Sequence of chain 1.F:
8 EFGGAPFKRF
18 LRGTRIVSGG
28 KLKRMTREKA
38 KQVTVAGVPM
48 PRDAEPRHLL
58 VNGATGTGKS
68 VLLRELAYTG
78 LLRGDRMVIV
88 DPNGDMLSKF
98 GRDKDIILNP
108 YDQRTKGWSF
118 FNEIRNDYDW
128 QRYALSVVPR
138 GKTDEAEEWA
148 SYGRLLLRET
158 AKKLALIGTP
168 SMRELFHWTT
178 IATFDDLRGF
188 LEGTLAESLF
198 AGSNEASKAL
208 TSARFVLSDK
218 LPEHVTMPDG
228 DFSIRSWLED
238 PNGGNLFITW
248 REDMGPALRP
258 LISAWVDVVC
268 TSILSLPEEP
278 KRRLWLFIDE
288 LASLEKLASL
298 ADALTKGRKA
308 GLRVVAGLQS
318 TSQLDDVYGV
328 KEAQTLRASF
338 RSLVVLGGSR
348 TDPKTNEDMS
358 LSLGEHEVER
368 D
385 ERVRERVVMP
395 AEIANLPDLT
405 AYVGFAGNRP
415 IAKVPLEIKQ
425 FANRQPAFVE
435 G

Binding-site contacts:
Ligand atom O3' contacts residue ARG54 of chain 1.A at 3.2 Å (salt-bridge).
Ligand atom O2B contacts residue SER67 of chain 1.F at 2.5 Å (h-bond).
Ligand atom O1A contacts residue VAL68 of chain 1.F at 3.4 Å (h-bond).
Ligand atom O4' contacts residue LEU403 of chain 1.F at 4.2 Å.
Ligand atom PA contacts residue GLY65 of chain 1.F at 3.9 Å.
Ligand atom O3G contacts residue ARG305 of chain 1.A at 2.5 Å (salt-bridge).
Ligand atom O1G contacts residue ARG305 of chain 1.A at 3.0 Å (salt-bridge).
Ligand atom O4' contacts residue ILE422 of chain 1.F at 4.2 Å.
Ligand atom PB contacts residue SER67 of chain 1.F at 3.5 Å.
Ligand atom C5' contacts residue GLY63 of chain 1.F at 3.4 Å.
Ligand atom C1' contacts residue ILE422 of chain 1.F at 3.5 Å (hydrophobic).
Ligand atom N9 contacts residue ILE422 of chain 1.F at 3.6 Å.
Ligand atom O1B contacts residue GLY63 of chain 1.F at 2.5 Å (h-bond).
Ligand atom O3A contacts residue SER67 of chain 1.F at 3.8 Å.
Ligand atom O5' contacts residue VAL68 of chain 1.F at 4.2 Å.
Ligand atom N3 contacts residue ILE422 of chain 1.F at 3.4 Å.
Ligand atom O3' contacts residue GLY63 of chain 1.F at 3.9 Å.
Ligand atom N3B contacts residue SER67 of chain 1.F at 3.6 Å.
Ligand atom O2G contacts residue ARG305 of chain 1.A at 3.5 Å.
Ligand atom PA contacts residue SER67 of chain 1.F at 3.4 Å.
Ligand atom O5' contacts residue GLY63 of chain 1.F at 3.6 Å.
Ligand atom O3A contacts residue GLY63 of chain 1.F at 3.3 Å.
Ligand atom O3A contacts residue THR64 of chain 1.F at 4.2 Å.
Ligand atom O5' contacts residue GLY65 of chain 1.F at 3.7 Å.
Ligand atom PG contacts residue ARG305 of chain 1.A at 3.1 Å.
Ligand atom O2G contacts residue GLY63 of chain 1.F at 3.9 Å.
Ligand atom PB contacts residue GLY63 of chain 1.F at 3.6 Å.
Ligand atom O1A contacts residue GLY65 of chain 1.F at 3.0 Å.
Ligand atom C4 contacts residue ILE422 of chain 1.F at 3.6 Å (hydrophobic).
Ligand atom O2G contacts residue ARG54 of chain 1.A at 3.7 Å.
Ligand atom C2 contacts residue ILE422 of chain 1.F at 4.2 Å (hydrophobic).
Ligand atom O1A contacts residue SER67 of chain 1.F at 2.8 Å (h-bond).
Ligand atom O2B contacts residue LYS66 of chain 1.F at 3.7 Å.
Ligand atom O2A contacts residue SER67 of chain 1.F at 3.1 Å (h-bond).
Ligand atom O1A contacts residue LYS66 of chain 1.F at 3.1 Å (salt-bridge).
Ligand atom O3A contacts residue GLY65 of chain 1.F at 4.0 Å.
Ligand atom C4' contacts residue GLY63 of chain 1.F at 3.5 Å.
Ligand atom O2G contacts residue THR62 of chain 1.F at 4.2 Å.
Ligand atom O1B contacts residue THR64 of chain 1.F at 4.3 Å.
Ligand atom O1B contacts residue THR62 of chain 1.F at 3.5 Å.

Sequence of chain 1.A:
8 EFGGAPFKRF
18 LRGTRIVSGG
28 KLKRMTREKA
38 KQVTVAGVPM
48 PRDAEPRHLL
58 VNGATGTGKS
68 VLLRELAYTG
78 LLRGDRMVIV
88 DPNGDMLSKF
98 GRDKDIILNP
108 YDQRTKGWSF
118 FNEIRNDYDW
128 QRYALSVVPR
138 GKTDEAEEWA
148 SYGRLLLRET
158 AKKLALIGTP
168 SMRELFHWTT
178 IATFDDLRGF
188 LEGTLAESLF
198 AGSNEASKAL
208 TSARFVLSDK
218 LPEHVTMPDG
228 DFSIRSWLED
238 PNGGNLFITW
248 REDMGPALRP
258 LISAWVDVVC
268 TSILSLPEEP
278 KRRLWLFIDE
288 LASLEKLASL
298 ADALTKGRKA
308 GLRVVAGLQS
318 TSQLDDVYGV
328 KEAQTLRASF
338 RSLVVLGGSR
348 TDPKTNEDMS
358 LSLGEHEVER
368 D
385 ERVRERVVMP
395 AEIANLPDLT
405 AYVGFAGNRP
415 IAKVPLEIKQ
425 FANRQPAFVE

This small molecule binds to this protein.
Small molecule (SMILES): Nc1ncnc2c1ncn2[C@@H]1O[C@H](CO[P](=O)(O)O[P](=O)(O)NP(=O)(O)O)[C@@H](O)[C@H]1O